Binding-site contacts:
Ligand atom C1 contacts residue ASN234 of chain 1.A at 1.4 Å.
Ligand atom C7 contacts residue ASN234 of chain 1.A at 3.3 Å.
Ligand atom O7 contacts residue GLN115 of chain 1.A at 4.3 Å.
Ligand atom O5 contacts residue ASN234 of chain 1.A at 2.4 Å (h-bond).
Ligand atom C4 contacts residue ASN234 of chain 1.A at 4.2 Å.
Ligand atom C8 contacts residue ASN234 of chain 1.A at 4.4 Å.
Ligand atom C7 contacts residue GLN115 of chain 1.A at 4.4 Å.
Ligand atom C3 contacts residue ASN234 of chain 1.A at 3.8 Å.
Ligand atom C8 contacts residue GLN115 of chain 1.A at 3.7 Å.
Ligand atom C2 contacts residue ASN234 of chain 1.A at 2.4 Å.
Ligand atom O7 contacts residue ASN234 of chain 1.A at 3.3 Å (h-bond).
Ligand atom N2 contacts residue ASN234 of chain 1.A at 2.9 Å (h-bond).
Ligand atom C5 contacts residue ASN234 of chain 1.A at 3.7 Å.

A protein and the small-molecule ligand that binds it are described below.
Small molecule (SMILES): CC(=O)N[C@@H]1[C@@H](O)[C@H](O)[C@@H](CO)O[C@H]1O

Sequence of chain 1.A:
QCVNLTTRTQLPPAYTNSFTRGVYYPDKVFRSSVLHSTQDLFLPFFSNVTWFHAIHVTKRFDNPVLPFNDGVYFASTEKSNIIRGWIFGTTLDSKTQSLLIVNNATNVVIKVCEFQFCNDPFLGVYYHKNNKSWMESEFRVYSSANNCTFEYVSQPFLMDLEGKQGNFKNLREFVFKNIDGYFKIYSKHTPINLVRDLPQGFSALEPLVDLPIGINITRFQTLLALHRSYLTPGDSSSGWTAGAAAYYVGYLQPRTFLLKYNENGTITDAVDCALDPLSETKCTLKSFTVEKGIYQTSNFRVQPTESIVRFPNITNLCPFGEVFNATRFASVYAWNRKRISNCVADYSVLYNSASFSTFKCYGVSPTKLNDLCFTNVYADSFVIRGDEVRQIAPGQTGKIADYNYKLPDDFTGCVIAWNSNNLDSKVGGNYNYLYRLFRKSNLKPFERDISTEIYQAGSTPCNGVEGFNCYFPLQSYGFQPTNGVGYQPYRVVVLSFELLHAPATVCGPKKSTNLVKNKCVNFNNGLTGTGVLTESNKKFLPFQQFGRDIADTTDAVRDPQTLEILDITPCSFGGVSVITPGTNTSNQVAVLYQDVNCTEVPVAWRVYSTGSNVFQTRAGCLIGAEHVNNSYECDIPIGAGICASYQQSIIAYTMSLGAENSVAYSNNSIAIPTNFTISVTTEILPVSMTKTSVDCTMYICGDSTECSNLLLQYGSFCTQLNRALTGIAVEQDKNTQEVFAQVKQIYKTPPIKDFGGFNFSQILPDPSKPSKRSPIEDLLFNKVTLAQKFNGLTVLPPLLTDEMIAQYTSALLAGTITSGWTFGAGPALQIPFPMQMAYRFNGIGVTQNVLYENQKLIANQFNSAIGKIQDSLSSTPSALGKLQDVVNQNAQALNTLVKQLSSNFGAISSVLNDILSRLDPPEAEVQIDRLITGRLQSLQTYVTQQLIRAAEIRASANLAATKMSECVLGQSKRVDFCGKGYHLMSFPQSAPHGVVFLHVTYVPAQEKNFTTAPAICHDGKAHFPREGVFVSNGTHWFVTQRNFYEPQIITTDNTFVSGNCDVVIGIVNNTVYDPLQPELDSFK